Sequence of chain 57.A:
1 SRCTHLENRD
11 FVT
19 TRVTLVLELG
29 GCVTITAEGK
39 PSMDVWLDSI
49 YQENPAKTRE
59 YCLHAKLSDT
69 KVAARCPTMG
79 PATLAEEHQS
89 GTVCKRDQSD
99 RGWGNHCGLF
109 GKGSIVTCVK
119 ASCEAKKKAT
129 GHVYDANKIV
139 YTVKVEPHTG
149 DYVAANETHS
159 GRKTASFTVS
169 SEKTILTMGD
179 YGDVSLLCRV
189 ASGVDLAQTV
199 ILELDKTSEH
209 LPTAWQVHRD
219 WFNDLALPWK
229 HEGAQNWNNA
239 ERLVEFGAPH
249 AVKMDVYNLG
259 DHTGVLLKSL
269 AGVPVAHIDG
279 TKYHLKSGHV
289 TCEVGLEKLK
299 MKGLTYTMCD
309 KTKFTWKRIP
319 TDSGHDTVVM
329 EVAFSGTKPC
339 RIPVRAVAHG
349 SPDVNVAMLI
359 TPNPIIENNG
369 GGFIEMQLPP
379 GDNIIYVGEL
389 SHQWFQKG

The protein below binds the small molecule below.
Small molecule (SMILES): CC(=O)N[C@@H]1[C@@H](O)[C@H](O)[C@@H](CO)O[C@H]1O

Binding-site contacts:
Ligand atom C2 contacts residue HIS104 of chain 57.C at 4.2 Å.
Ligand atom C7 contacts residue ASN154 of chain 57.A at 3.5 Å.
Ligand atom N2 contacts residue ASN154 of chain 57.A at 3.0 Å (h-bond).
Ligand atom O4 contacts residue HIS104 of chain 57.C at 3.8 Å.
Ligand atom C1 contacts residue ASN154 of chain 57.A at 1.4 Å.
Ligand atom O5 contacts residue ASN154 of chain 57.A at 2.3 Å (h-bond).
Ligand atom C3 contacts residue HIS104 of chain 57.C at 3.7 Å.
Ligand atom C6 contacts residue HIS104 of chain 57.C at 3.8 Å.
Ligand atom C5 contacts residue ASN154 of chain 57.A at 3.6 Å.
Ligand atom C4 contacts residue ASN154 of chain 57.A at 4.2 Å.
Ligand atom C4 contacts residue HIS104 of chain 57.C at 4.0 Å.
Ligand atom O5 contacts residue HIS104 of chain 57.C at 3.7 Å.
Ligand atom C1 contacts residue HIS104 of chain 57.C at 3.5 Å.
Ligand atom C2 contacts residue ASN154 of chain 57.A at 2.5 Å.
Ligand atom O6 contacts residue HIS104 of chain 57.C at 3.6 Å.
Ligand atom O7 contacts residue ASN154 of chain 57.A at 3.2 Å (h-bond).
Ligand atom C5 contacts residue HIS104 of chain 57.C at 3.4 Å.
Ligand atom C3 contacts residue ASN154 of chain 57.A at 3.8 Å.

Sequence of chain 57.C:
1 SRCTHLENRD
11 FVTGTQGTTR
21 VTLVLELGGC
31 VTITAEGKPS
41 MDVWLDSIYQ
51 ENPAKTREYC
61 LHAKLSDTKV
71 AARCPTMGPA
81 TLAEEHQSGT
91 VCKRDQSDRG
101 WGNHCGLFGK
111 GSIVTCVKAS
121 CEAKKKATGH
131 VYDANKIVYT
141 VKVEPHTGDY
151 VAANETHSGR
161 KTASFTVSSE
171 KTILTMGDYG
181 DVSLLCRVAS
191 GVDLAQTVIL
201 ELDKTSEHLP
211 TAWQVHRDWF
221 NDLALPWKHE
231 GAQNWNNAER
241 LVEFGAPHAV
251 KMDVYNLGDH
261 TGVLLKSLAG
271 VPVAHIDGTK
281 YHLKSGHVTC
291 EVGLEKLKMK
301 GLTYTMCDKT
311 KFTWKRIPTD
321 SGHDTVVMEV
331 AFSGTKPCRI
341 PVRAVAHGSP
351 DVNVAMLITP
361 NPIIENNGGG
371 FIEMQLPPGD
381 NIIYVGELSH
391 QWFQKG